Sequence of chain 1.D:
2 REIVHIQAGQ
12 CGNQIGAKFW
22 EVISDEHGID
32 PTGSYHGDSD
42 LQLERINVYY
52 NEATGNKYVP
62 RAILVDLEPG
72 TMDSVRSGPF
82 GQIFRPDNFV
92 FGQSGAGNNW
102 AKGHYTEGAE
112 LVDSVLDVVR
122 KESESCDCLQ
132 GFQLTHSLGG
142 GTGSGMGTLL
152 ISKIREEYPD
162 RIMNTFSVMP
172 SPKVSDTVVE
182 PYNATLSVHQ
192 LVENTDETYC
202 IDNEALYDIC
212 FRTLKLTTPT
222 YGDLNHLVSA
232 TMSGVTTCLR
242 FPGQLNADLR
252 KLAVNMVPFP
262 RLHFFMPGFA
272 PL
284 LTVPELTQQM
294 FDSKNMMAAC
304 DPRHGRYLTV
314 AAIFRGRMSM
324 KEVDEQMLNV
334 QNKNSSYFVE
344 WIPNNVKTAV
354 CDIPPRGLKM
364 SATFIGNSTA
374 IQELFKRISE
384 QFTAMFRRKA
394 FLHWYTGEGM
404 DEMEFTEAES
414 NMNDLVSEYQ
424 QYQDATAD

A small-molecule ligand and the protein it binds are described below.
Small molecule (SMILES): COc1cccc(Nc2cc(Nc3cccc(NC(=O)C4CC4)c3)ncn2)c1

Sequence of chain 1.C:
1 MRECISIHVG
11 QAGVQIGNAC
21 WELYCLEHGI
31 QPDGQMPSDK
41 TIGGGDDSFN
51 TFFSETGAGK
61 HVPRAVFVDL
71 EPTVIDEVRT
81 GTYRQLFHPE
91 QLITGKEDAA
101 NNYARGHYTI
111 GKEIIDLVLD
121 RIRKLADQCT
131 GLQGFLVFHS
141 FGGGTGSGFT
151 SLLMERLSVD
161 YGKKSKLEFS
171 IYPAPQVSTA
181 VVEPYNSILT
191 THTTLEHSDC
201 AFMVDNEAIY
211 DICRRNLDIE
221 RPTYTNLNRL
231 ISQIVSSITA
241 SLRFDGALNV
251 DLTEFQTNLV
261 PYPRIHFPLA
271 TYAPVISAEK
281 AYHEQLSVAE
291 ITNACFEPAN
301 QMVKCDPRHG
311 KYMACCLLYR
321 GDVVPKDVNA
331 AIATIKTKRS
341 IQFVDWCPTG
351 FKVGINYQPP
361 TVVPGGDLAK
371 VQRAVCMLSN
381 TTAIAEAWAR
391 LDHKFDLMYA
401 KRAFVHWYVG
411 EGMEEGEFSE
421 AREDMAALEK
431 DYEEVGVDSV

Binding-site contacts:
Ligand atom N07 contacts residue ALA248 of chain 1.D at 3.1 Å.
Ligand atom C12 contacts residue ASN165 of chain 1.D at 3.3 Å.
Ligand atom C12 contacts residue TYR200 of chain 1.D at 3.1 Å (hydrophobic).
Ligand atom N07 contacts residue ASP249 of chain 1.D at 2.7 Å (salt-bridge).
Ligand atom C25 contacts residue LYS350 of chain 1.D at 3.4 Å.
Ligand atom C16 contacts residue LYS252 of chain 1.D at 3.5 Å.
Ligand atom C08 contacts residue ASP249 of chain 1.D at 3.6 Å.
Ligand atom C25 contacts residue ASN256 of chain 1.D at 3.6 Å.
Ligand atom C11 contacts residue TYR200 of chain 1.D at 3.3 Å (hydrophobic).
Ligand atom C10 contacts residue TYR200 of chain 1.D at 3.7 Å (hydrophobic).
Ligand atom C05 contacts residue ALA248 of chain 1.D at 3.5 Å (hydrophobic).
Ligand atom C12 contacts residue GLU198 of chain 1.D at 3.5 Å.
Ligand atom O27 contacts residue LYS350 of chain 1.D at 3.4 Å.
Ligand atom C21 contacts residue THR179 of chain 1.C at 3.4 Å.
Ligand atom O27 contacts residue ASN256 of chain 1.D at 3.3 Å.
Ligand atom C10 contacts residue VAL236 of chain 1.D at 3.0 Å (hydrophobic).
Ligand atom O27 contacts residue VAL181 of chain 1.C at 3.4 Å.
Ligand atom C13 contacts residue LEU240 of chain 1.D at 3.5 Å (hydrophobic).
Ligand atom N20 contacts residue THR179 of chain 1.C at 2.8 Å (h-bond).
Ligand atom C01 contacts residue VAL236 of chain 1.D at 3.5 Å (hydrophobic).
Ligand atom C23 contacts residue ALA314 of chain 1.D at 3.3 Å (hydrophobic).
Ligand atom N15 contacts residue ALA248 of chain 1.D at 3.2 Å.
Ligand atom N17 contacts residue LEU246 of chain 1.D at 3.6 Å.
Ligand atom C22 contacts residue LEU253 of chain 1.D at 3.6 Å (hydrophobic).
Ligand atom N15 contacts residue ASP249 of chain 1.D at 3.2 Å (salt-bridge).
Ligand atom C28 contacts residue MET257 of chain 1.D at 3.5 Å (hydrophobic).
Ligand atom C26 contacts residue THR179 of chain 1.C at 3.1 Å.
Ligand atom O14 contacts residue LEU250 of chain 1.D at 3.6 Å.
Ligand atom C24 contacts residue LYS350 of chain 1.D at 3.4 Å.
Ligand atom C23 contacts residue LYS350 of chain 1.D at 3.6 Å.
Ligand atom C05 contacts residue LEU253 of chain 1.D at 3.7 Å (hydrophobic).
Ligand atom C04 contacts residue ALA248 of chain 1.D at 3.6 Å (hydrophobic).
Ligand atom C11 contacts residue VAL236 of chain 1.D at 3.1 Å (hydrophobic).
Ligand atom C26 contacts residue ASN256 of chain 1.D at 3.4 Å.
Ligand atom C28 contacts residue ASN256 of chain 1.D at 3.3 Å.
Ligand atom C26 contacts residue LYS350 of chain 1.D at 3.6 Å.
Ligand atom C08 contacts residue ALA248 of chain 1.D at 3.6 Å (hydrophobic).
Ligand atom C28 contacts residue VAL313 of chain 1.D at 3.5 Å (hydrophobic).
Ligand atom C23 contacts residue LEU253 of chain 1.D at 3.5 Å (hydrophobic).
Ligand atom N09 contacts residue VAL236 of chain 1.D at 2.3 Å (h-bond).